Binding-site contacts:
Ligand atom C8 contacts residue PHE54 of chain 1.A at 3.5 Å (hydrophobic).
Ligand atom O3 contacts residue ASN282 of chain 1.A at 3.0 Å (h-bond).
Ligand atom C4 contacts residue SER281 of chain 1.A at 3.4 Å.
Ligand atom O2 contacts residue ILE349 of chain 1.A at 3.5 Å.
Ligand atom O4 contacts residue ILE349 of chain 1.A at 3.5 Å.
Ligand atom C5 contacts residue TYR338 of chain 1.A at 3.2 Å (hydrophobic).
Ligand atom O4 contacts residue NAG1 of chain 1.J at 2.6 Å (h-bond).
Ligand atom C1 contacts residue ASN107 of chain 1.A at 1.4 Å.
Ligand atom O7 contacts residue HIS247 of chain 1.A at 3.1 Å.
Ligand atom O6 contacts residue LYS335 of chain 1.A at 3.2 Å (salt-bridge).
Ligand atom C3 contacts residue THR53 of chain 1.A at 3.4 Å.
Ligand atom C6 contacts residue ASN336 of chain 1.A at 3.4 Å.
Ligand atom C2 contacts residue THR53 of chain 1.A at 3.3 Å.
Ligand atom O3 contacts residue SER281 of chain 1.A at 3.4 Å (h-bond).
Ligand atom C8 contacts residue ARG250 of chain 1.A at 3.5 Å.
Ligand atom O5 contacts residue ASN107 of chain 1.A at 2.3 Å (h-bond).
Ligand atom C7 contacts residue ASN107 of chain 1.A at 3.5 Å.
Ligand atom O6 contacts residue ASN336 of chain 1.A at 3.1 Å (h-bond).
Ligand atom N2 contacts residue ASN107 of chain 1.A at 3.0 Å (h-bond).
Ligand atom O6 contacts residue TYR89 of chain 1.A at 2.8 Å (h-bond).
Ligand atom O6 contacts residue GLY350 of chain 1.A at 3.4 Å.
Ligand atom N2 contacts residue THR53 of chain 1.A at 2.7 Å (h-bond).
Ligand atom C4 contacts residue TYR338 of chain 1.A at 3.5 Å (hydrophobic).
Ligand atom O5 contacts residue ASN336 of chain 1.A at 3.3 Å (h-bond).
Ligand atom C1 contacts residue THR53 of chain 1.A at 3.5 Å.
Ligand atom C1 contacts residue TYR338 of chain 1.A at 3.4 Å (hydrophobic).
Ligand atom C6 contacts residue GLN333 of chain 1.A at 3.3 Å.
Ligand atom O4 contacts residue SER281 of chain 1.A at 2.7 Å (h-bond).
Ligand atom N2 contacts residue ARG250 of chain 1.A at 3.4 Å (salt-bridge).
Ligand atom O3 contacts residue NAG1 of chain 1.C at 3.0 Å (h-bond).
Ligand atom C7 contacts residue ARG250 of chain 1.A at 3.2 Å.
Ligand atom O7 contacts residue ASN107 of chain 1.A at 3.5 Å (h-bond).
Ligand atom O5 contacts residue TYR338 of chain 1.A at 3.4 Å (h-bond).
Ligand atom O3 contacts residue ARG250 of chain 1.A at 2.8 Å (salt-bridge).
Ligand atom C6 contacts residue LYS335 of chain 1.A at 3.2 Å.
Ligand atom O5 contacts residue TYR89 of chain 1.A at 2.9 Å (h-bond).
Ligand atom C4 contacts residue NAG1 of chain 1.J at 3.5 Å.
Ligand atom O4 contacts residue GLN333 of chain 1.A at 3.4 Å (h-bond).
Ligand atom O4 contacts residue NAG1 of chain 1.C at 3.4 Å.
Ligand atom C2 contacts residue ASN107 of chain 1.A at 2.5 Å.

A small-molecule ligand and the protein it binds are described below.
Small molecule (SMILES): CC(=O)N[C@H]1[C@H](O[C@H]2[C@H](O)[C@@H](NC(C)=O)CO[C@@H]2CO)O[C@H](CO)[C@@H](O[C@@H]2O[C@H](CO[C@H]3O[C@H](CO)[C@@H](O)[C@H](O)[C@@H]3O)[C@@H](O)[C@H](O[C@H]3O[C@H](CO)[C@@H](O)[C@H](O)[C@@H]3O[C@H]3O[C@H](CO)[C@@H](O)[C@H](O)[C@@H]3O[C@H]3O[C@H](CO)[C@@H](O)[C@H](O)[C@@H]3O)[C@@H]2O)[C@@H]1O

Sequence of chain 1.A:
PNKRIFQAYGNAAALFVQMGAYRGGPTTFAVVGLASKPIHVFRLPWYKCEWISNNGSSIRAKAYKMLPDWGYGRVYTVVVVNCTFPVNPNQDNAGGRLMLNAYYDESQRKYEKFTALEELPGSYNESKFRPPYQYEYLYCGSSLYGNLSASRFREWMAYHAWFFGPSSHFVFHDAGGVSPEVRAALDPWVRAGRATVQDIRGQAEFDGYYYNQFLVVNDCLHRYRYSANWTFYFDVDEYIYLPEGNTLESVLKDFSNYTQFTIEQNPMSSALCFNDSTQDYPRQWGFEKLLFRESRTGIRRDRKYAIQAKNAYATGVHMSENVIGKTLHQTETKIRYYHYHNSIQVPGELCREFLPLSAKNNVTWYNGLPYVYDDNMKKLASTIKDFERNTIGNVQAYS